Binding-site contacts:
Ligand atom C4 contacts residue PHE5 of chain 1.A at 4.0 Å (hydrophobic).
Ligand atom C6 contacts residue PHE5 of chain 1.A at 4.2 Å (hydrophobic).
Ligand atom C5 contacts residue PHE5 of chain 1.A at 3.6 Å (hydrophobic).
Ligand atom O3 contacts residue HIS47 of chain 1.A at 4.4 Å.
Ligand atom C6 contacts residue TYR21 of chain 1.A at 3.5 Å (hydrophobic).
Ligand atom C5 contacts residue GLY29 of chain 1.A at 3.4 Å.
Ligand atom C8 contacts residue CYS44 of chain 1.A at 3.4 Å (hydrophobic).
Ligand atom C5 contacts residue CYS28 of chain 1.A at 4.3 Å (hydrophobic).
Ligand atom C4 contacts residue HIS47 of chain 1.A at 4.2 Å.
Ligand atom O3 contacts residue PHE96 of chain 1.A at 4.4 Å.
Ligand atom C1 contacts residue GLY29 of chain 1.A at 3.6 Å.
Ligand atom C7 contacts residue SER22 of chain 1.A at 3.8 Å.
Ligand atom O3 contacts residue CYS44 of chain 1.A at 3.5 Å (h-bond).
Ligand atom C7 contacts residue TYR21 of chain 1.A at 4.2 Å (hydrophobic).
Ligand atom O2 contacts residue GLY29 of chain 1.A at 4.0 Å.
Ligand atom O3 contacts residue GLY29 of chain 1.A at 3.9 Å.
Ligand atom C7 contacts residue GLY29 of chain 1.A at 3.2 Å.
Ligand atom C6 contacts residue CYS28 of chain 1.A at 4.3 Å (hydrophobic).
Ligand atom C3 contacts residue GLY29 of chain 1.A at 3.4 Å.
Ligand atom C5 contacts residue TYR21 of chain 1.A at 4.3 Å (hydrophobic).
Ligand atom O1 contacts residue LEU2 of chain 1.A at 4.5 Å.
Ligand atom C6 contacts residue SER22 of chain 1.A at 4.0 Å.
Ligand atom C8 contacts residue PHE5 of chain 1.A at 3.8 Å (hydrophobic).
Ligand atom O3 contacts residue CYS28 of chain 1.A at 4.2 Å.
Ligand atom O1 contacts residue GLY29 of chain 1.A at 3.3 Å (h-bond).
Ligand atom O1 contacts residue LYS60 of chain 1.A at 3.2 Å (salt-bridge).
Ligand atom C4 contacts residue GLY29 of chain 1.A at 3.5 Å.
Ligand atom C2 contacts residue GLY29 of chain 1.A at 3.1 Å.
Ligand atom O2 contacts residue SER22 of chain 1.A at 4.3 Å.
Ligand atom O3 contacts residue PHE5 of chain 1.A at 3.6 Å.
Ligand atom C6 contacts residue GLY29 of chain 1.A at 3.4 Å.
Ligand atom C8 contacts residue GLY29 of chain 1.A at 4.4 Å.
Ligand atom O3 contacts residue TYR21 of chain 1.A at 4.3 Å.
Ligand atom C8 contacts residue HIS47 of chain 1.A at 3.2 Å.

Sequence of chain 1.A:
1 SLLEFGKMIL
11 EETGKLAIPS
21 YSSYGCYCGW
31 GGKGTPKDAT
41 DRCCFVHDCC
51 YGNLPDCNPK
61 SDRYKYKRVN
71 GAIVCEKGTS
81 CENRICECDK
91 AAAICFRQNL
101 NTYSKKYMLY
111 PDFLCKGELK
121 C

This protein binds this small molecule.
Small molecule (SMILES): COc1ccc(C(=O)O)cc1